This protein binds this small molecule.
Small molecule (SMILES): CCO[PH](=O)O

Sequence of chain 1.B:
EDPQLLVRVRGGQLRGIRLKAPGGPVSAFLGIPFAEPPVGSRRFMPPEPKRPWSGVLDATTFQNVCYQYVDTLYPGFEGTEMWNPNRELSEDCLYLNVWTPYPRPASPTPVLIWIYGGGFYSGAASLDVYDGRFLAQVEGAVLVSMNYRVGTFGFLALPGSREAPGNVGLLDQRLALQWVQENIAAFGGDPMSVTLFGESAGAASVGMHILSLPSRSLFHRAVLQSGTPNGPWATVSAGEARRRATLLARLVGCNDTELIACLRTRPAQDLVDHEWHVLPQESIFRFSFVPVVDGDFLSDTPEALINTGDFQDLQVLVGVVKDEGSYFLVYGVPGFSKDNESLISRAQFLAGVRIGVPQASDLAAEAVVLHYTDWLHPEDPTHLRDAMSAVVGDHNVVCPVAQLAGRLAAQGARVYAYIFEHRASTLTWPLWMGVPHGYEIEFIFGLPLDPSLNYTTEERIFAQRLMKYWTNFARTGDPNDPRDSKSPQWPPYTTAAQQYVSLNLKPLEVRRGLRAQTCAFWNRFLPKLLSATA

Binding-site contacts:
Ligand atom P contacts residue SER203 of chain 1.B at 1.6 Å.
Ligand atom O1 contacts residue ALA204 of chain 1.B at 2.8 Å (h-bond).
Ligand atom P contacts residue GLY121 of chain 1.B at 4.0 Å.
Ligand atom C1B contacts residue GLY121 of chain 1.B at 4.2 Å.
Ligand atom O1 contacts residue GLY121 of chain 1.B at 2.8 Å (h-bond).
Ligand atom O2B contacts residue GLY122 of chain 1.B at 4.2 Å.
Ligand atom P contacts residue HIS447 of chain 1.B at 3.2 Å.
Ligand atom C2B contacts residue GLY122 of chain 1.B at 3.8 Å.
Ligand atom C2B contacts residue HIS447 of chain 1.B at 4.2 Å.
Ligand atom P contacts residue GLY122 of chain 1.B at 3.8 Å.
Ligand atom OA1 contacts residue ALA204 of chain 1.B at 4.3 Å.
Ligand atom OA1 contacts residue PHE297 of chain 1.B at 3.9 Å.
Ligand atom OA1 contacts residue HIS447 of chain 1.B at 3.9 Å.
Ligand atom OA1 contacts residue GLY122 of chain 1.B at 3.9 Å.
Ligand atom C1B contacts residue TYR124 of chain 1.B at 4.4 Å (hydrophobic).
Ligand atom OA1 contacts residue PHE295 of chain 1.B at 3.9 Å.
Ligand atom OA1 contacts residue SER203 of chain 1.B at 2.6 Å (h-bond).
Ligand atom O1 contacts residue SER203 of chain 1.B at 2.4 Å (h-bond).
Ligand atom O2B contacts residue GLY121 of chain 1.B at 4.0 Å.
Ligand atom O1 contacts residue GLY122 of chain 1.B at 2.8 Å (h-bond).
Ligand atom C2B contacts residue GLY121 of chain 1.B at 3.9 Å.
Ligand atom O2B contacts residue HIS447 of chain 1.B at 3.0 Å.
Ligand atom O2B contacts residue SER203 of chain 1.B at 2.9 Å (h-bond).
Ligand atom P contacts residue ALA204 of chain 1.B at 3.7 Å.
Ligand atom C2B contacts residue SER203 of chain 1.B at 4.2 Å.
Ligand atom O1 contacts residue GLY120 of chain 1.B at 3.6 Å.